Sequence of chain 1.A:
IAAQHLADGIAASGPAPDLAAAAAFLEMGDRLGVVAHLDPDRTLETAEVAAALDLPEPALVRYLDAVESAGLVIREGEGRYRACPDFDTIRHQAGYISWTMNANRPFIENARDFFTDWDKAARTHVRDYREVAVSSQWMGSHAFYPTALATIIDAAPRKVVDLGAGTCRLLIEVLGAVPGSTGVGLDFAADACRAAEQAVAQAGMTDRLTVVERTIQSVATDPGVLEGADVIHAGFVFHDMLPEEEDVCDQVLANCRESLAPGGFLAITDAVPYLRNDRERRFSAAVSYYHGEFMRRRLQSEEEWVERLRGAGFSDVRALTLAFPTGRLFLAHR

A protein and the small-molecule ligand that binds it are described below.
Small molecule (SMILES): CSC[C@H]1O[C@@H](n2cnc3c(N)ncnc32)[C@H](O)[C@@H]1O

Binding-site contacts:
Ligand atom S5' contacts residue VAL242 of chain 1.A at 3.4 Å.
Ligand atom C1' contacts residue ASP192 of chain 1.A at 3.2 Å.
Ligand atom N1 contacts residue THR220 of chain 1.A at 3.8 Å.
Ligand atom N1 contacts residue PHE193 of chain 1.A at 3.6 Å.
Ligand atom C2' contacts residue ASP192 of chain 1.A at 3.5 Å.
Ligand atom S5' contacts residue GLY240 of chain 1.A at 3.7 Å.
Ligand atom O2' contacts residue PHE193 of chain 1.A at 3.7 Å.
Ligand atom C3' contacts residue ASP192 of chain 1.A at 3.6 Å.
Ligand atom N3 contacts residue GLY169 of chain 1.A at 3.9 Å.
Ligand atom C1' contacts residue PHE193 of chain 1.A at 4.0 Å (hydrophobic).
Ligand atom C1' contacts residue GLY169 of chain 1.A at 4.1 Å.
Ligand atom C2 contacts residue ILE221 of chain 1.A at 3.4 Å (hydrophobic).
Ligand atom C2' contacts residue PHE193 of chain 1.A at 4.0 Å (hydrophobic).
Ligand atom C6 contacts residue ILE221 of chain 1.A at 4.0 Å (hydrophobic).
Ligand atom N1 contacts residue ILE221 of chain 1.A at 3.1 Å (h-bond).
Ligand atom N9 contacts residue PHE193 of chain 1.A at 3.2 Å.
Ligand atom C4' contacts residue GLY169 of chain 1.A at 3.9 Å.
Ligand atom O2' contacts residue ASP192 of chain 1.A at 2.5 Å (salt-bridge).
Ligand atom N1 contacts residue GLN222 of chain 1.A at 4.0 Å.
Ligand atom CS contacts residue GLY240 of chain 1.A at 3.0 Å.
Ligand atom C2 contacts residue ARG219 of chain 1.A at 3.8 Å.
Ligand atom C6 contacts residue PHE193 of chain 1.A at 3.6 Å (hydrophobic).
Ligand atom N7 contacts residue PHE193 of chain 1.A at 3.3 Å.
Ligand atom C4' contacts residue ASP192 of chain 1.A at 4.0 Å.
Ligand atom C2 contacts residue PHE193 of chain 1.A at 3.3 Å (hydrophobic).
Ligand atom N6 contacts residue GLN222 of chain 1.A at 3.0 Å (h-bond).
Ligand atom C4 contacts residue PHE193 of chain 1.A at 3.0 Å (hydrophobic).
Ligand atom C2 contacts residue THR220 of chain 1.A at 4.0 Å.
Ligand atom N3 contacts residue PHE193 of chain 1.A at 3.0 Å.
Ligand atom O3' contacts residue ASP192 of chain 1.A at 2.7 Å (salt-bridge).
Ligand atom N3 contacts residue ASP192 of chain 1.A at 3.8 Å.
Ligand atom O3' contacts residue GLY171 of chain 1.A at 3.8 Å.
Ligand atom S5' contacts residue PHE241 of chain 1.A at 3.8 Å.
Ligand atom C5 contacts residue PHE193 of chain 1.A at 3.1 Å (hydrophobic).
Ligand atom O4' contacts residue ASP192 of chain 1.A at 3.5 Å (salt-bridge).
Ligand atom O4' contacts residue GLY169 of chain 1.A at 3.4 Å (h-bond).
Ligand atom C8 contacts residue PHE193 of chain 1.A at 3.3 Å (hydrophobic).
Ligand atom CS contacts residue GLY169 of chain 1.A at 3.5 Å.
Ligand atom O2' contacts residue ALA194 of chain 1.A at 3.5 Å.
Ligand atom CS contacts residue VAL242 of chain 1.A at 3.7 Å (hydrophobic).